Binding-site contacts:
Ligand atom C21 contacts residue CYS173 of chain 1.A at 3.8 Å (hydrophobic).
Ligand atom N12 contacts residue GLY194 of chain 1.A at 3.6 Å (h-bond).
Ligand atom C21 contacts residue GLN174 of chain 1.A at 3.8 Å.
Ligand atom N28 contacts residue GLY194 of chain 1.A at 3.7 Å.
Ligand atom N28 contacts residue ASP171 of chain 1.A at 2.8 Å (salt-bridge).
Ligand atom C26 contacts residue CYS173 of chain 1.A at 3.8 Å (hydrophobic).
Ligand atom C27 contacts residue SER172 of chain 1.A at 3.3 Å.
Ligand atom O17 contacts residue GLN174 of chain 1.A at 3.8 Å.
Ligand atom N29 contacts residue GLY204 of chain 1.A at 3.4 Å.
Ligand atom N9 contacts residue GLY196 of chain 1.A at 3.6 Å.
Ligand atom C22 contacts residue SER177 of chain 1.A at 3.6 Å.
Ligand atom O17 contacts residue CYS197 of chain 1.A at 3.7 Å.
Ligand atom C22 contacts residue SO41 of chain 1.B at 3.5 Å.
Ligand atom O15 contacts residue GLN174 of chain 1.A at 3.8 Å.
Ligand atom C26 contacts residue CYS197 of chain 1.A at 3.8 Å (hydrophobic).
Ligand atom C14 contacts residue GLN174 of chain 1.A at 3.9 Å.
Ligand atom N9 contacts residue GLY194 of chain 1.A at 3.0 Å (h-bond).
Ligand atom N28 contacts residue SER172 of chain 1.A at 3.6 Å (h-bond).
Ligand atom C23 contacts residue SER192 of chain 1.A at 3.6 Å.
Ligand atom O20 contacts residue GLY194 of chain 1.A at 3.8 Å.
Ligand atom C24 contacts residue TRP193 of chain 1.A at 3.5 Å (hydrophobic).
Ligand atom C27 contacts residue ASP171 of chain 1.A at 3.5 Å.
Ligand atom O18 contacts residue SER195 of chain 1.A at 3.9 Å.
Ligand atom C30 contacts residue GLN174 of chain 1.A at 3.5 Å.
Ligand atom C10 contacts residue GLY194 of chain 1.A at 3.0 Å.
Ligand atom O20 contacts residue GLY196 of chain 1.A at 2.8 Å (h-bond).
Ligand atom C16 contacts residue SO41 of chain 1.B at 3.9 Å.
Ligand atom C23 contacts residue TRP193 of chain 1.A at 3.6 Å (hydrophobic).
Ligand atom N9 contacts residue SER195 of chain 1.A at 3.6 Å.
Ligand atom C11 contacts residue GLY196 of chain 1.A at 3.5 Å.
Ligand atom C25 contacts residue TRP193 of chain 1.A at 3.9 Å (hydrophobic).
Ligand atom C25 contacts residue SER172 of chain 1.A at 3.8 Å.
Ligand atom C27 contacts residue GLY196 of chain 1.A at 3.9 Å.
Ligand atom N29 contacts residue ASP171 of chain 1.A at 2.8 Å (salt-bridge).
Ligand atom C11 contacts residue GLY194 of chain 1.A at 3.2 Å.
Ligand atom C26 contacts residue GLY196 of chain 1.A at 3.6 Å.
Ligand atom N29 contacts residue SER172 of chain 1.A at 2.8 Å (h-bond).
Ligand atom N28 contacts residue GLY196 of chain 1.A at 2.9 Å (h-bond).
Ligand atom C23 contacts residue SER177 of chain 1.A at 3.7 Å.
Ligand atom C30 contacts residue SO41 of chain 1.B at 3.7 Å.

Sequence of chain 1.A:
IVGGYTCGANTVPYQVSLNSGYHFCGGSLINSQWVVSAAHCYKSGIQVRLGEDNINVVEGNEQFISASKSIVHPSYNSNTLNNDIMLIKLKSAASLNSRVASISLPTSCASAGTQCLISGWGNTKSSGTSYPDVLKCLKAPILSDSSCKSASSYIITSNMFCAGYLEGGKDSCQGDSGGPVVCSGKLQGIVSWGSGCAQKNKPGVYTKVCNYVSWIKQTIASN

This small molecule binds to this protein.
Small molecule (SMILES): COC(=O)[C@H](Cc1cccc(C(=N)N)c1)NC(=O)CNS(=O)(=O)c1ccc(C)cc1